Binding-site contacts:
Ligand atom C6 contacts residue SER292 of chain 1.B at 4.5 Å.
Ligand atom C1 contacts residue ASN319 of chain 1.B at 3.9 Å.
Ligand atom O10 contacts residue ASN319 of chain 1.B at 4.3 Å.
Ligand atom O8 contacts residue SER290 of chain 1.B at 2.3 Å (h-bond).
Ligand atom O1A contacts residue SER290 of chain 1.B at 4.0 Å.
Ligand atom C6 contacts residue SER290 of chain 1.B at 4.2 Å.
Ligand atom O8 contacts residue SER287 of chain 1.B at 4.0 Å.
Ligand atom C7 contacts residue SER290 of chain 1.B at 3.9 Å.
Ligand atom C9 contacts residue TRP322 of chain 1.B at 4.0 Å (hydrophobic).
Ligand atom C4 contacts residue ASN319 of chain 1.B at 3.4 Å.
Ligand atom C11 contacts residue ASN321 of chain 1.B at 3.7 Å.
Ligand atom N5 contacts residue TRP322 of chain 1.B at 4.3 Å.
Ligand atom C7 contacts residue TRP322 of chain 1.B at 3.9 Å (hydrophobic).
Ligand atom O1B contacts residue ASN319 of chain 1.B at 2.8 Å (h-bond).
Ligand atom O9 contacts residue LYS353 of chain 1.B at 4.0 Å.
Ligand atom C11 contacts residue TRP322 of chain 1.B at 3.5 Å (hydrophobic).
Ligand atom C4 contacts residue SER292 of chain 1.B at 4.1 Å.
Ligand atom O4 contacts residue GLN320 of chain 1.B at 4.2 Å.
Ligand atom C3 contacts residue ASN319 of chain 1.B at 3.9 Å.
Ligand atom C8 contacts residue SER290 of chain 1.B at 3.4 Å.
Ligand atom C11 contacts residue GLN320 of chain 1.B at 3.8 Å.
Ligand atom C10 contacts residue ASN319 of chain 1.B at 3.6 Å.
Ligand atom O9 contacts residue SER290 of chain 1.B at 4.5 Å.
Ligand atom O1A contacts residue SER287 of chain 1.B at 2.7 Å (h-bond).
Ligand atom N5 contacts residue SER292 of chain 1.B at 2.9 Å (h-bond).
Ligand atom C11 contacts residue SER292 of chain 1.B at 3.1 Å.
Ligand atom C5 contacts residue ASN319 of chain 1.B at 4.0 Å.
Ligand atom O7 contacts residue TRP322 of chain 1.B at 4.0 Å.
Ligand atom C1 contacts residue SER287 of chain 1.B at 3.6 Å.
Ligand atom C10 contacts residue SER292 of chain 1.B at 3.5 Å.
Ligand atom O1B contacts residue SER287 of chain 1.B at 3.5 Å.
Ligand atom C5 contacts residue SER292 of chain 1.B at 4.0 Å.
Ligand atom O4 contacts residue ASN319 of chain 1.B at 2.8 Å (h-bond).
Ligand atom C9 contacts residue LYS353 of chain 1.B at 3.9 Å.
Ligand atom O10 contacts residue TRP322 of chain 1.B at 4.0 Å.
Ligand atom C9 contacts residue SER290 of chain 1.B at 3.9 Å.
Ligand atom C11 contacts residue ASN319 of chain 1.B at 3.7 Å.
Ligand atom N5 contacts residue ASN319 of chain 1.B at 3.3 Å (h-bond).
Ligand atom C10 contacts residue TRP322 of chain 1.B at 3.8 Å (hydrophobic).
Ligand atom C10 contacts residue GLN320 of chain 1.B at 4.4 Å.

Sequence of chain 1.B:
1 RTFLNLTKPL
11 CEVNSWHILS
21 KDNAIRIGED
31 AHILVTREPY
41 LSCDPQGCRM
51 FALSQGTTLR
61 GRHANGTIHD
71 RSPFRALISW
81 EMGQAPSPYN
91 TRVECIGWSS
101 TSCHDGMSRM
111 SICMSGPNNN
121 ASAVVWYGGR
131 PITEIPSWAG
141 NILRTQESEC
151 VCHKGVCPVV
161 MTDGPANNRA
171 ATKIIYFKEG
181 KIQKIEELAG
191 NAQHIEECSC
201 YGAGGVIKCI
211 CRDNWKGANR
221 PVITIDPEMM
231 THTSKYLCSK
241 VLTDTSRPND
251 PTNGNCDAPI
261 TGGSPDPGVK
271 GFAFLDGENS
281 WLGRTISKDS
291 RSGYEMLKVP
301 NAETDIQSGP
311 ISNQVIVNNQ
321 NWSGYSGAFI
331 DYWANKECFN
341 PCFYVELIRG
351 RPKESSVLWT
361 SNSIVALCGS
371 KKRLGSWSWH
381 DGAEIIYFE

The protein below binds the small molecule below.
Small molecule (SMILES): CC(=O)N[C@H]1[C@H]([C@H](O)[C@H](O)CO)O[C@@](O)(C(=O)O)C[C@@H]1O